Binding-site contacts:
Ligand atom C21 contacts residue ALA285 of chain 1.A at 3.5 Å (hydrophobic).
Ligand atom C12 contacts residue PHE284 of chain 1.A at 3.6 Å (hydrophobic).
Ligand atom C20 contacts residue ALA285 of chain 1.A at 3.5 Å (hydrophobic).
Ligand atom C23 contacts residue HEM1 of chain 1.B at 3.0 Å.
Ligand atom C21 contacts residue THR289 of chain 1.A at 4.3 Å.
Ligand atom C17 contacts residue ILE349 of chain 1.A at 4.3 Å (hydrophobic).
Ligand atom C04 contacts residue LEU191 of chain 1.A at 3.7 Å (hydrophobic).
Ligand atom C03 contacts residue ILE281 of chain 1.A at 3.8 Å (hydrophobic).
Ligand atom C23 contacts residue THR289 of chain 1.A at 4.0 Å.
Ligand atom C21 contacts residue HEM1 of chain 1.B at 3.0 Å.
Ligand atom O15 contacts residue ILE349 of chain 1.A at 3.5 Å (h-bond).
Ligand atom O05 contacts residue LEU191 of chain 1.A at 4.3 Å.
Ligand atom O05 contacts residue PHE284 of chain 1.A at 3.9 Å.
Ligand atom C09 contacts residue PHE88 of chain 1.A at 4.2 Å (hydrophobic).
Ligand atom C10 contacts residue LEU191 of chain 1.A at 4.1 Å (hydrophobic).
Ligand atom C04 contacts residue LEU190 of chain 1.A at 4.1 Å (hydrophobic).
Ligand atom N22 contacts residue THR289 of chain 1.A at 4.2 Å.
Ligand atom C27 contacts residue SER99 of chain 1.A at 4.0 Å.
Ligand atom C03 contacts residue PHE284 of chain 1.A at 3.7 Å (hydrophobic).
Ligand atom N16 contacts residue ILE349 of chain 1.A at 3.3 Å (h-bond).
Ligand atom O15 contacts residue LEU462 of chain 1.A at 4.0 Å.
Ligand atom C20 contacts residue HEM1 of chain 1.B at 4.3 Å.
Ligand atom C14 contacts residue ILE349 of chain 1.A at 3.9 Å (hydrophobic).
Ligand atom C26 contacts residue SER99 of chain 1.A at 4.2 Å.
Ligand atom C27 contacts residue HEM1 of chain 1.B at 3.7 Å.
Ligand atom C20 contacts residue THR289 of chain 1.A at 4.2 Å.
Ligand atom C06 contacts residue PHE88 of chain 1.A at 4.3 Å (hydrophobic).
Ligand atom N08 contacts residue LEU191 of chain 1.A at 4.2 Å.
Ligand atom C04 contacts residue PHE221 of chain 1.A at 4.3 Å (hydrophobic).
Ligand atom C28 contacts residue ARG85 of chain 1.A at 3.8 Å.
Ligand atom N22 contacts residue HEM1 of chain 1.B at 2.1 Å.
Ligand atom C13 contacts residue PHE284 of chain 1.A at 3.6 Å (hydrophobic).
Ligand atom O07 contacts residue ILE281 of chain 1.A at 3.5 Å.
Ligand atom C28 contacts residue HEM1 of chain 1.B at 3.8 Å.
Ligand atom C19 contacts residue PHE284 of chain 1.A at 4.2 Å (hydrophobic).
Ligand atom C18 contacts residue THR289 of chain 1.A at 3.9 Å.
Ligand atom N08 contacts residue PHE88 of chain 1.A at 3.3 Å.
Ligand atom C19 contacts residue THR289 of chain 1.A at 4.0 Å.
Ligand atom O07 contacts residue SER99 of chain 1.A at 4.0 Å.
Ligand atom C01 contacts residue ILE100 of chain 1.A at 3.8 Å (hydrophobic).

This protein binds this small molecule.
Small molecule (SMILES): CC(C)(C)OC(=O)N[C@H](CSCCC(=O)NCc1cccnc1)Cc1ccccc1

Sequence of chain 1.A:
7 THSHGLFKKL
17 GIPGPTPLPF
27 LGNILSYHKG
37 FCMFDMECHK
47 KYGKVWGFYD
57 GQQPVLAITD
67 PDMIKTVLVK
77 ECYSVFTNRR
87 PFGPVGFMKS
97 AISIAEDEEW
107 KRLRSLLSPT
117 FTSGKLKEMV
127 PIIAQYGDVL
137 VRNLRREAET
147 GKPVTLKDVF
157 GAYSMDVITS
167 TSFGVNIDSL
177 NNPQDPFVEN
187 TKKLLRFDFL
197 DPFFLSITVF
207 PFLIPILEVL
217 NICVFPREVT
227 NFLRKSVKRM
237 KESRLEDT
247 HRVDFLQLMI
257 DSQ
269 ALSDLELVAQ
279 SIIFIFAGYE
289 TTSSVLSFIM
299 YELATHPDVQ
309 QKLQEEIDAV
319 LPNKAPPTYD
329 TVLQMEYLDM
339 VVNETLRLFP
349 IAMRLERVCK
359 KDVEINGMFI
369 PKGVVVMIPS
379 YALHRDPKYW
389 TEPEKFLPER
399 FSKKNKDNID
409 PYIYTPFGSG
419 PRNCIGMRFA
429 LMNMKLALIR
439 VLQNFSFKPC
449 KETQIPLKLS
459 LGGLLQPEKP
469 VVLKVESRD